This small molecule binds to this protein.
Small molecule (SMILES): Cc1nc(Nc2ncc(C(=O)Nc3c(C)cccc3Cl)s2)cc(N2CCN(CCO)CC2)n1

Binding-site contacts:
Ligand atom CL contacts residue ASP157 of chain 1.B at 3.8 Å.
Ligand atom C2 contacts residue LEU146 of chain 1.B at 3.5 Å (hydrophobic).
Ligand atom C1 contacts residue ALA46 of chain 1.B at 3.5 Å (hydrophobic).
Ligand atom N contacts residue TYR93 of chain 1.B at 3.2 Å.
Ligand atom C10 contacts residue THR91 of chain 1.B at 3.5 Å.
Ligand atom C1 contacts residue GLU92 of chain 1.B at 3.6 Å.
Ligand atom C11 contacts residue LEU26 of chain 1.B at 3.8 Å (hydrophobic).
Ligand atom C11 contacts residue MET94 of chain 1.B at 3.3 Å (hydrophobic).
Ligand atom C12 contacts residue TYR93 of chain 1.B at 3.5 Å (hydrophobic).
Ligand atom C8 contacts residue THR91 of chain 1.B at 3.7 Å.
Ligand atom C10 contacts residue LYS48 of chain 1.B at 3.5 Å.
Ligand atom C9 contacts residue THR91 of chain 1.B at 3.4 Å.
Ligand atom C4 contacts residue THR91 of chain 1.B at 3.4 Å.
Ligand atom C6 contacts residue MET67 of chain 1.B at 3.6 Å (hydrophobic).
Ligand atom C10 contacts residue ALA46 of chain 1.B at 3.3 Å (hydrophobic).
Ligand atom C8 contacts residue ILE89 of chain 1.B at 3.8 Å (hydrophobic).
Ligand atom C7 contacts residue MET67 of chain 1.B at 3.8 Å (hydrophobic).
Ligand atom C18 contacts residue SER95 of chain 1.B at 3.3 Å.
Ligand atom C12 contacts residue MET94 of chain 1.B at 3.2 Å (hydrophobic).
Ligand atom C19 contacts residue TYR93 of chain 1.B at 3.1 Å (hydrophobic).
Ligand atom C13 contacts residue GLY97 of chain 1.B at 3.8 Å.
Ligand atom C7 contacts residue GLU63 of chain 1.B at 3.6 Å.
Ligand atom N contacts residue MET94 of chain 1.B at 2.8 Å (h-bond).
Ligand atom N1 contacts residue ALA46 of chain 1.B at 3.8 Å.
Ligand atom C7 contacts residue LYS48 of chain 1.B at 3.7 Å.
Ligand atom C9 contacts residue LYS48 of chain 1.B at 3.8 Å.
Ligand atom N2 contacts residue THR91 of chain 1.B at 2.9 Å (h-bond).
Ligand atom C10 contacts residue ILE89 of chain 1.B at 3.7 Å (hydrophobic).
Ligand atom CL contacts residue VAL76 of chain 1.B at 3.5 Å.
Ligand atom N1 contacts residue MET94 of chain 1.B at 3.0 Å (h-bond).
Ligand atom C2 contacts residue ALA46 of chain 1.B at 3.6 Å (hydrophobic).
Ligand atom S contacts residue VAL34 of chain 1.B at 3.7 Å.
Ligand atom C8 contacts residue LYS48 of chain 1.B at 3.5 Å.
Ligand atom N1 contacts residue LEU146 of chain 1.B at 3.7 Å.
Ligand atom O1 contacts residue SER95 of chain 1.B at 3.3 Å (h-bond).
Ligand atom C1 contacts residue LEU146 of chain 1.B at 3.5 Å (hydrophobic).
Ligand atom C contacts residue MET94 of chain 1.B at 3.8 Å (hydrophobic).
Ligand atom C6 contacts residue GLU63 of chain 1.B at 3.4 Å.
Ligand atom C11 contacts residue TYR93 of chain 1.B at 3.6 Å (hydrophobic).
Ligand atom O1 contacts residue LYS96 of chain 1.B at 3.3 Å.

Sequence of chain 1.B:
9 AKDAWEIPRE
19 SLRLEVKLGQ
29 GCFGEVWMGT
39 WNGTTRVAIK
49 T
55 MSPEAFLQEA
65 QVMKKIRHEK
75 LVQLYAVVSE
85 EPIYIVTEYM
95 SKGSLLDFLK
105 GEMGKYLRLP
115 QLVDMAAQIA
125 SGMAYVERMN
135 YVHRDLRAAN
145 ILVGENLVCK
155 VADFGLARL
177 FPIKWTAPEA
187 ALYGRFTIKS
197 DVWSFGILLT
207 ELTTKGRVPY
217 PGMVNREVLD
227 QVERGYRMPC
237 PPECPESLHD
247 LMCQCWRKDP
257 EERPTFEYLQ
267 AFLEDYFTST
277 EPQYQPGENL